Sequence of chain 13.B:
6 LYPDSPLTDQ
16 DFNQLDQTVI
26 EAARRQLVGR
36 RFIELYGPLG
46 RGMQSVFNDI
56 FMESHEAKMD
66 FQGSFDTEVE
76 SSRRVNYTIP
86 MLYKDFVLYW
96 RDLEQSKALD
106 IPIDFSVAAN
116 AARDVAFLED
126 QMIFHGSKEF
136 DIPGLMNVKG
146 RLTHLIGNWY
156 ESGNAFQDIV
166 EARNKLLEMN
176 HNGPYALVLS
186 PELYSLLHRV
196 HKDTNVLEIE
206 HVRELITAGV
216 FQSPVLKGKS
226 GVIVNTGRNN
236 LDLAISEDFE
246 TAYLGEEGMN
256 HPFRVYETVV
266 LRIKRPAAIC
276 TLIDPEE

A protein and the small-molecule ligand that binds it are described below.
Small molecule (SMILES): CC[C@H](C)[C@H](NC(=O)[C@H](CC(C)C)NC(=O)[C@H](CO)NC(=O)CNC(=O)[C@@H](NC(=O)[C@@H](N)[C@@H](C)O)C(C)C)C(=O)N[C@H](C=O)CCC(N)=O

Binding-site contacts:
Ligand atom CG1 contacts residue ARG36 of chain 13.B at 4.0 Å.
Ligand atom CB contacts residue ASP243 of chain 13.B at 4.0 Å.
Ligand atom CA contacts residue ASP243 of chain 13.B at 3.5 Å.
Ligand atom CD1 contacts residue ARG29 of chain 13.B at 3.5 Å.
Ligand atom OE1 contacts residue ARG36 of chain 13.B at 2.9 Å (salt-bridge).
Ligand atom CA contacts residue ARG29 of chain 13.B at 4.1 Å.
Ligand atom C contacts residue GLU39 of chain 13.B at 3.6 Å.
Ligand atom NE2 contacts residue GLU39 of chain 13.B at 2.9 Å (salt-bridge).
Ligand atom O contacts residue ILE25 of chain 13.B at 3.8 Å.
Ligand atom CB contacts residue ARG36 of chain 13.B at 3.4 Å.
Ligand atom CD1 contacts residue ARG35 of chain 13.B at 4.0 Å.
Ligand atom O contacts residue ASP243 of chain 13.B at 4.1 Å.
Ligand atom OE1 contacts residue PHE37 of chain 13.B at 3.7 Å.
Ligand atom O contacts residue PRO43 of chain 13.B at 3.8 Å.
Ligand atom CD contacts residue ARG36 of chain 13.B at 3.7 Å.
Ligand atom OE1 contacts residue GLU39 of chain 13.B at 3.1 Å (salt-bridge).
Ligand atom N contacts residue ASP243 of chain 13.B at 2.6 Å (salt-bridge).
Ligand atom CG2 contacts residue ARG36 of chain 13.B at 4.1 Å.
Ligand atom O contacts residue ARG35 of chain 13.B at 2.7 Å (salt-bridge).
Ligand atom C contacts residue ARG29 of chain 13.B at 3.9 Å.
Ligand atom CG1 contacts residue ASP243 of chain 13.B at 3.2 Å.
Ligand atom N contacts residue ASP243 of chain 13.B at 3.2 Å (salt-bridge).
Ligand atom CD contacts residue GLU39 of chain 13.B at 3.2 Å.
Ligand atom CA contacts residue ASP243 of chain 13.B at 3.6 Å.
Ligand atom CD1 contacts residue ARG36 of chain 13.B at 3.6 Å.
Ligand atom O contacts residue GLU39 of chain 13.B at 3.0 Å (salt-bridge).
Ligand atom N contacts residue ARG35 of chain 13.B at 4.0 Å.
Ligand atom CA contacts residue ARG29 of chain 13.B at 3.8 Å.
Ligand atom C contacts residue ARG35 of chain 13.B at 3.9 Å.
Ligand atom O contacts residue ARG29 of chain 13.B at 3.2 Å (salt-bridge).
Ligand atom CD2 contacts residue LEU40 of chain 13.B at 4.1 Å (hydrophobic).
Ligand atom C contacts residue ASP243 of chain 13.B at 3.8 Å.
Ligand atom CG contacts residue ARG36 of chain 13.B at 3.8 Å.
Ligand atom O contacts residue ARG35 of chain 13.B at 4.0 Å.
Ligand atom CG2 contacts residue PRO43 of chain 13.B at 3.8 Å (hydrophobic).
Ligand atom C contacts residue ASP243 of chain 13.B at 3.5 Å.
Ligand atom CD1 contacts residue LEU40 of chain 13.B at 3.6 Å (hydrophobic).
Ligand atom N contacts residue ARG29 of chain 13.B at 4.2 Å.
Ligand atom CG2 contacts residue ARG35 of chain 13.B at 3.4 Å.
Ligand atom N contacts residue PRO43 of chain 13.B at 4.0 Å.